Sequence of chain 1.B:
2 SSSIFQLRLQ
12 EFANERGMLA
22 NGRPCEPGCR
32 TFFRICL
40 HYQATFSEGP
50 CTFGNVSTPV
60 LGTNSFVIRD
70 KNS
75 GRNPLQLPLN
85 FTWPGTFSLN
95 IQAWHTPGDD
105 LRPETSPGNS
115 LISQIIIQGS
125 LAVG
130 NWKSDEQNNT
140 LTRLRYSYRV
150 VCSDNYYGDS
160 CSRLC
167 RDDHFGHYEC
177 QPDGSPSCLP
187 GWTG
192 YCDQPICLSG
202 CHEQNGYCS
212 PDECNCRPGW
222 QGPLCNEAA

A small-molecule ligand and the protein it binds are described below.
Small molecule (SMILES): OC[C@H]1O[C@@H](O)[C@H](O)[C@@H](O)[C@@H]1O

Binding-site contacts:
Ligand atom C1 contacts residue PHE26 of chain 1.A at 3.2 Å (hydrophobic).
Ligand atom C5 contacts residue PHE26 of chain 1.A at 4.3 Å (hydrophobic).
Ligand atom C6 contacts residue PHE26 of chain 1.A at 3.9 Å (hydrophobic).
Ligand atom C6 contacts residue SER25 of chain 1.A at 4.3 Å.
Ligand atom O5 contacts residue PHE26 of chain 1.A at 3.6 Å.
Ligand atom C6 contacts residue ASP194 of chain 1.B at 3.5 Å.
Ligand atom O5 contacts residue GLU5 of chain 1.A at 3.7 Å.
Ligand atom C2 contacts residue PHE26 of chain 1.A at 3.8 Å (hydrophobic).
Ligand atom O4 contacts residue ASP194 of chain 1.B at 2.6 Å (salt-bridge).
Ligand atom C4 contacts residue ASP194 of chain 1.B at 3.6 Å.
Ligand atom C3 contacts residue SER25 of chain 1.A at 3.3 Å.
Ligand atom C4 contacts residue SER25 of chain 1.A at 3.7 Å.
Ligand atom C5 contacts residue ASP194 of chain 1.B at 3.9 Å.
Ligand atom C1 contacts residue SER25 of chain 1.A at 0.9 Å.
Ligand atom C6 contacts residue GLU5 of chain 1.A at 3.7 Å.
Ligand atom O4 contacts residue ARG38 of chain 1.A at 4.2 Å.
Ligand atom O6 contacts residue ASP194 of chain 1.B at 2.6 Å (salt-bridge).
Ligand atom O3 contacts residue SER25 of chain 1.A at 4.4 Å.
Ligand atom O5 contacts residue SER25 of chain 1.A at 1.9 Å (h-bond).
Ligand atom C4 contacts residue PHE26 of chain 1.A at 4.3 Å (hydrophobic).
Ligand atom O2 contacts residue SER25 of chain 1.A at 2.8 Å (h-bond).
Ligand atom O4 contacts residue GLN195 of chain 1.B at 4.3 Å.
Ligand atom C5 contacts residue SER25 of chain 1.A at 3.2 Å.
Ligand atom C2 contacts residue SER25 of chain 1.A at 2.1 Å.
Ligand atom C5 contacts residue GLU5 of chain 1.A at 4.3 Å.
Ligand atom O2 contacts residue PHE26 of chain 1.A at 3.9 Å.
Ligand atom C4 contacts residue ARG38 of chain 1.A at 4.5 Å.

Sequence of chain 1.A:
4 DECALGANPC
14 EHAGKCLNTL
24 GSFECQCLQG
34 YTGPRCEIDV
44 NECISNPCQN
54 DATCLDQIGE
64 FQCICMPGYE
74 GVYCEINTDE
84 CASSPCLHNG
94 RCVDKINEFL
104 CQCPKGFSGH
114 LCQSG